This protein binds this small molecule.
Small molecule (SMILES): CC(C)C[C@H](NC(=O)[C@@H](O)[C@H](N)Cc1ccccc1)C(=O)O

Sequence of chain 1.A:
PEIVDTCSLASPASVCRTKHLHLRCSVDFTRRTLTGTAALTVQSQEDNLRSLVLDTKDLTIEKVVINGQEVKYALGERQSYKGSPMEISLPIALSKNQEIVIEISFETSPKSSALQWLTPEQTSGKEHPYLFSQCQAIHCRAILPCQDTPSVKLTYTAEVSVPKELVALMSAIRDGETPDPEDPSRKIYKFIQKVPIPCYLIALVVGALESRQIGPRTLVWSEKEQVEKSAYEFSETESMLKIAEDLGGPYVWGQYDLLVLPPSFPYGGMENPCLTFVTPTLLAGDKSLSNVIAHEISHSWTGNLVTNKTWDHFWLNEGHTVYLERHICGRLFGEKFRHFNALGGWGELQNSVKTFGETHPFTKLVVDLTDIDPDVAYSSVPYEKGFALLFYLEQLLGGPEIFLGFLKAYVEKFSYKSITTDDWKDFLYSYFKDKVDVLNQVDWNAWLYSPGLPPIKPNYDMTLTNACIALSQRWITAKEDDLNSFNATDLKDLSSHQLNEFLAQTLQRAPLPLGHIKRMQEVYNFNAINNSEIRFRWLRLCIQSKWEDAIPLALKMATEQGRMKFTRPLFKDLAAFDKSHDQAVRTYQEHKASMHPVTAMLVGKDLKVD

Binding-site contacts:
Ligand atom C16 contacts residue HIS296 of chain 1.A at 3.1 Å.
Ligand atom C8 contacts residue GLN137 of chain 1.A at 3.4 Å.
Ligand atom C1 contacts residue GLU272 of chain 1.A at 3.6 Å.
Ligand atom O2 contacts residue GLU297 of chain 1.A at 2.5 Å (salt-bridge).
Ligand atom O1 contacts residue GLY269 of chain 1.A at 2.6 Å (h-bond).
Ligand atom O2 contacts residue HIS296 of chain 1.A at 3.2 Å (h-bond).
Ligand atom C13 contacts residue GLU297 of chain 1.A at 3.6 Å.
Ligand atom O3 contacts residue GLU319 of chain 1.A at 3.1 Å (salt-bridge).
Ligand atom C9 contacts residue TYR268 of chain 1.A at 3.2 Å (hydrophobic).
Ligand atom C7 contacts residue GLN137 of chain 1.A at 3.5 Å.
Ligand atom C2 contacts residue ZN1 of chain 1.B at 3.0 Å.
Ligand atom C2 contacts residue GLY270 of chain 1.A at 3.2 Å.
Ligand atom C2 contacts residue GLU297 of chain 1.A at 3.3 Å.
Ligand atom C11 contacts residue TYR379 of chain 1.A at 3.6 Å (hydrophobic).
Ligand atom C3 contacts residue TYR384 of chain 1.A at 3.4 Å (hydrophobic).
Ligand atom N2 contacts residue MET271 of chain 1.A at 3.6 Å.
Ligand atom C3 contacts residue ZN1 of chain 1.B at 3.0 Å.
Ligand atom C2 contacts residue GLU272 of chain 1.A at 3.5 Å.
Ligand atom O3 contacts residue TYR384 of chain 1.A at 2.6 Å (h-bond).
Ligand atom C12 contacts residue TYR379 of chain 1.A at 3.6 Å (hydrophobic).
Ligand atom N2 contacts residue GLN137 of chain 1.A at 2.8 Å (h-bond).
Ligand atom C3 contacts residue HIS296 of chain 1.A at 3.6 Å.
Ligand atom C10 contacts residue TYR268 of chain 1.A at 3.6 Å (hydrophobic).
Ligand atom C8 contacts residue TYR268 of chain 1.A at 3.4 Å (hydrophobic).
Ligand atom O1 contacts residue TYR268 of chain 1.A at 3.6 Å.
Ligand atom N2 contacts residue GLU319 of chain 1.A at 3.4 Å (salt-bridge).
Ligand atom C9 contacts residue GLN137 of chain 1.A at 3.3 Å.
Ligand atom O3 contacts residue ZN1 of chain 1.B at 2.5 Å.
Ligand atom C1 contacts residue ZN1 of chain 1.B at 3.5 Å.
Ligand atom O1 contacts residue GLY270 of chain 1.A at 3.3 Å (h-bond).
Ligand atom N1 contacts residue GLY270 of chain 1.A at 3.3 Å (h-bond).
Ligand atom C1 contacts residue GLU319 of chain 1.A at 3.4 Å.
Ligand atom C3 contacts residue GLU297 of chain 1.A at 3.4 Å.
Ligand atom O3 contacts residue HIS296 of chain 1.A at 3.1 Å (h-bond).
Ligand atom C10 contacts residue GLN137 of chain 1.A at 3.6 Å.
Ligand atom N1 contacts residue GLU297 of chain 1.A at 3.1 Å (salt-bridge).
Ligand atom N2 contacts residue GLU272 of chain 1.A at 2.5 Å (salt-bridge).
Ligand atom O2 contacts residue ZN1 of chain 1.B at 2.1 Å.
Ligand atom O2 contacts residue GLU272 of chain 1.A at 2.9 Å (salt-bridge).
Ligand atom O2 contacts residue HIS300 of chain 1.A at 2.9 Å (h-bond).